Binding-site contacts:
Ligand atom C5 contacts residue ASN241 of chain 1.C at 3.7 Å.
Ligand atom O7 contacts residue ASN241 of chain 1.C at 3.6 Å (h-bond).
Ligand atom O5 contacts residue ASN241 of chain 1.C at 2.4 Å (h-bond).
Ligand atom C7 contacts residue ASN241 of chain 1.C at 3.4 Å.
Ligand atom C1 contacts residue ASN241 of chain 1.C at 1.4 Å.
Ligand atom N2 contacts residue ASN241 of chain 1.C at 2.7 Å (h-bond).
Ligand atom C4 contacts residue ASN241 of chain 1.C at 4.2 Å.
Ligand atom C2 contacts residue ASN241 of chain 1.C at 2.2 Å.
Ligand atom C3 contacts residue ASN241 of chain 1.C at 3.6 Å.

This small molecule binds to this protein.
Small molecule (SMILES): CC(=O)N[C@@H]1[C@@H](O)[C@H](O)[C@@H](CO)O[C@H]1O

Sequence of chain 1.C:
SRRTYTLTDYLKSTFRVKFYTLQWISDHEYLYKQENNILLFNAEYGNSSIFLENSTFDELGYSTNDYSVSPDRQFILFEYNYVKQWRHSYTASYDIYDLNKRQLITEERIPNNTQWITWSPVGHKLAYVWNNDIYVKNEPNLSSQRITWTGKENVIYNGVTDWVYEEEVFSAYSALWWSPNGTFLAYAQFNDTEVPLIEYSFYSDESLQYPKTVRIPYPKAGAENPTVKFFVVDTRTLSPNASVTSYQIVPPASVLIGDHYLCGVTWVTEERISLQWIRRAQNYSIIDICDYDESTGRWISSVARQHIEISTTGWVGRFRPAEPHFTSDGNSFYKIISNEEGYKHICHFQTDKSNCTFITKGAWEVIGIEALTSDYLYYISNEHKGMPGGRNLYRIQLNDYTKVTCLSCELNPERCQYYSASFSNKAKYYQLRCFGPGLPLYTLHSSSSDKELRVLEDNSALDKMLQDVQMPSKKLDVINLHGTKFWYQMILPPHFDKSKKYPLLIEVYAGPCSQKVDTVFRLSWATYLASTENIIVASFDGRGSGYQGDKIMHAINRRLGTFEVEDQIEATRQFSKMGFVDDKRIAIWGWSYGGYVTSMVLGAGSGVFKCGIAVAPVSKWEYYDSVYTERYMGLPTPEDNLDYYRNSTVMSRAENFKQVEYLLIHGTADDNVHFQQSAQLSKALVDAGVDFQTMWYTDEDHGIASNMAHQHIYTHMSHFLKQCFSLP